Sequence of chain 1.A:
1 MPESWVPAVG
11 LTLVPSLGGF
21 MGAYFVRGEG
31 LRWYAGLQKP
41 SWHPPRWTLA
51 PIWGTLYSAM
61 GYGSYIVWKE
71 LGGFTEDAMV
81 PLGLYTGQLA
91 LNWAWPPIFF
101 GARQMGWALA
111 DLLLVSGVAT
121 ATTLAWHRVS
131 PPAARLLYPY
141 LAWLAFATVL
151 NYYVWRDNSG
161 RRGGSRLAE

Binding-site contacts:
Ligand atom C21 contacts residue ASP111 of chain 1.A at 3.9 Å.
Ligand atom C16 contacts residue TRP143 of chain 1.A at 3.8 Å (hydrophobic).
Ligand atom O8 contacts residue TRP143 of chain 1.A at 4.0 Å.
Ligand atom C20 contacts residue ALA147 of chain 1.A at 3.4 Å (hydrophobic).
Ligand atom C16 contacts residue ALA23 of chain 1.A at 4.0 Å (hydrophobic).
Ligand atom C15 contacts residue LEU114 of chain 1.A at 3.7 Å (hydrophobic).
Ligand atom C6 contacts residue LEU49 of chain 1.A at 3.6 Å (hydrophobic).
Ligand atom O8 contacts residue PHE146 of chain 1.A at 3.8 Å.
Ligand atom C1 contacts residue LEU150 of chain 1.A at 3.7 Å (hydrophobic).
Ligand atom C10 contacts residue TRP143 of chain 1.A at 3.5 Å (hydrophobic).
Ligand atom C15 contacts residue ALA23 of chain 1.A at 4.0 Å (hydrophobic).
Ligand atom C14 contacts residue TRP95 of chain 1.A at 3.4 Å (hydrophobic).
Ligand atom C12 contacts residue ILE52 of chain 1.A at 3.8 Å (hydrophobic).
Ligand atom C22 contacts residue TRP107 of chain 1.A at 4.0 Å (hydrophobic).
Ligand atom C11 contacts residue TRP143 of chain 1.A at 3.5 Å (hydrophobic).
Ligand atom C6 contacts residue PRO44 of chain 1.A at 3.6 Å (hydrophobic).
Ligand atom C17 contacts residue TRP143 of chain 1.A at 4.1 Å (hydrophobic).
Ligand atom C4 contacts residue VAL26 of chain 1.A at 3.5 Å (hydrophobic).
Ligand atom C11 contacts residue ALA23 of chain 1.A at 3.7 Å (hydrophobic).
Ligand atom CL contacts residue TRP95 of chain 1.A at 3.2 Å.
Ligand atom O8 contacts residue LEU49 of chain 1.A at 3.1 Å.
Ligand atom C13 contacts residue ALA23 of chain 1.A at 3.6 Å (hydrophobic).
Ligand atom C21 contacts residue ALA147 of chain 1.A at 4.0 Å (hydrophobic).
Ligand atom CL contacts residue ALA23 of chain 1.A at 3.5 Å.
Ligand atom C22 contacts residue ASP111 of chain 1.A at 4.0 Å.
Ligand atom C13 contacts residue TRP53 of chain 1.A at 4.0 Å (hydrophobic).
Ligand atom C15 contacts residue TRP95 of chain 1.A at 3.7 Å (hydrophobic).
Ligand atom C14 contacts residue LEU114 of chain 1.A at 3.5 Å (hydrophobic).
Ligand atom C23 contacts residue ALA110 of chain 1.A at 3.2 Å (hydrophobic).
Ligand atom CL contacts residue VAL26 of chain 1.A at 3.4 Å.
Ligand atom C14 contacts residue ALA23 of chain 1.A at 3.9 Å (hydrophobic).
Ligand atom C24 contacts residue ALA110 of chain 1.A at 4.0 Å (hydrophobic).
Ligand atom C7 contacts residue LEU49 of chain 1.A at 4.1 Å (hydrophobic).
Ligand atom C4 contacts residue ARG46 of chain 1.A at 3.9 Å.
Ligand atom C13 contacts residue GLY19 of chain 1.A at 3.7 Å.
Ligand atom C12 contacts residue TRP143 of chain 1.A at 3.9 Å (hydrophobic).
Ligand atom C12 contacts residue ALA23 of chain 1.A at 3.5 Å (hydrophobic).
Ligand atom C9 contacts residue TRP143 of chain 1.A at 3.9 Å (hydrophobic).
Ligand atom C1 contacts residue VAL26 of chain 1.A at 4.1 Å (hydrophobic).
Ligand atom C22 contacts residue ALA110 of chain 1.A at 3.5 Å (hydrophobic).

The small molecule below binds the protein below.
Small molecule (SMILES): CC[C@@H](C)N(C)C(=O)c1cc2ccccc2c(-c2ccccc2Cl)n1